Sequence of chain 1.A:
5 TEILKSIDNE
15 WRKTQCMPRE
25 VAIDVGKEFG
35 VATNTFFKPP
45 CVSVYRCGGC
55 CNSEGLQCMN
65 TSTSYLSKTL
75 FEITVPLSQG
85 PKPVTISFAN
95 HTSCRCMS

Binding-site contacts:
Ligand atom O4 contacts residue TYR69 of chain 1.A at 4.4 Å.
Ligand atom O7 contacts residue SER66 of chain 1.A at 3.4 Å (h-bond).
Ligand atom O7 contacts residue THR65 of chain 1.A at 3.6 Å.
Ligand atom C3 contacts residue THR67 of chain 1.A at 4.3 Å.
Ligand atom C6 contacts residue TYR69 of chain 1.A at 4.5 Å (hydrophobic).
Ligand atom C3 contacts residue ASN64 of chain 1.A at 3.7 Å.
Ligand atom C7 contacts residue ASN64 of chain 1.A at 3.1 Å.
Ligand atom C7 contacts residue SER66 of chain 1.A at 4.1 Å.
Ligand atom C5 contacts residue TYR69 of chain 1.A at 3.8 Å (hydrophobic).
Ligand atom O7 contacts residue ASN64 of chain 1.A at 3.1 Å (h-bond).
Ligand atom C1 contacts residue THR67 of chain 1.A at 3.2 Å.
Ligand atom C1 contacts residue ASN64 of chain 1.A at 1.4 Å.
Ligand atom C1 contacts residue HIS95 of chain 1.A at 3.8 Å.
Ligand atom N2 contacts residue ASN64 of chain 1.A at 2.8 Å (h-bond).
Ligand atom O5 contacts residue THR67 of chain 1.A at 3.2 Å (h-bond).
Ligand atom C2 contacts residue ASN64 of chain 1.A at 2.4 Å.
Ligand atom O7 contacts residue THR67 of chain 1.A at 3.0 Å (h-bond).
Ligand atom O5 contacts residue ASN64 of chain 1.A at 2.4 Å (h-bond).
Ligand atom C5 contacts residue THR67 of chain 1.A at 4.4 Å.
Ligand atom C5 contacts residue ASN64 of chain 1.A at 3.6 Å.
Ligand atom C8 contacts residue SER66 of chain 1.A at 4.2 Å.
Ligand atom C7 contacts residue THR65 of chain 1.A at 4.0 Å.
Ligand atom C4 contacts residue ASN64 of chain 1.A at 4.2 Å.
Ligand atom C6 contacts residue ALA93 of chain 1.A at 3.6 Å (hydrophobic).
Ligand atom N2 contacts residue THR67 of chain 1.A at 4.0 Å.
Ligand atom O3 contacts residue TYR69 of chain 1.A at 4.1 Å.
Ligand atom O6 contacts residue ALA93 of chain 1.A at 3.5 Å.
Ligand atom C8 contacts residue ASN64 of chain 1.A at 3.5 Å.
Ligand atom C1 contacts residue TYR69 of chain 1.A at 3.7 Å (hydrophobic).
Ligand atom C5 contacts residue HIS95 of chain 1.A at 4.0 Å.
Ligand atom O6 contacts residue TYR69 of chain 1.A at 4.1 Å.
Ligand atom O6 contacts residue HIS95 of chain 1.A at 2.9 Å (h-bond).
Ligand atom C8 contacts residue THR65 of chain 1.A at 3.6 Å.
Ligand atom O5 contacts residue HIS95 of chain 1.A at 3.1 Å (h-bond).
Ligand atom C2 contacts residue THR67 of chain 1.A at 3.2 Å.
Ligand atom O5 contacts residue TYR69 of chain 1.A at 3.9 Å.
Ligand atom C4 contacts residue TYR69 of chain 1.A at 3.8 Å (hydrophobic).
Ligand atom C7 contacts residue THR67 of chain 1.A at 3.9 Å.
Ligand atom C6 contacts residue HIS95 of chain 1.A at 3.9 Å.

A small-molecule ligand and the protein it binds are described below.
Small molecule (SMILES): CC(=O)N[C@H]1[C@H](O[C@H]2[C@H](O)[C@@H](NC(C)=O)CO[C@@H]2CO)O[C@H](CO)[C@@H](O[C@@H]2O[C@H](CO)[C@@H](O)[C@H](O)[C@@H]2O)[C@@H]1O